Binding-site contacts:
Ligand atom C7 contacts residue ASN341 of chain 8.A at 3.1 Å.
Ligand atom C6 contacts residue PHE337 of chain 8.A at 3.8 Å (hydrophobic).
Ligand atom C6 contacts residue ASP340 of chain 8.A at 4.5 Å.
Ligand atom C1 contacts residue ASN341 of chain 8.A at 1.4 Å.
Ligand atom C6 contacts residue ASN341 of chain 8.A at 4.4 Å.
Ligand atom C6 contacts residue SER338 of chain 8.A at 4.2 Å.
Ligand atom C1 contacts residue GLY336 of chain 8.A at 4.5 Å.
Ligand atom C3 contacts residue ASN341 of chain 8.A at 3.8 Å.
Ligand atom O5 contacts residue SER338 of chain 8.A at 3.5 Å.
Ligand atom C6 contacts residue SER338 of chain 8.A at 3.8 Å.
Ligand atom O7 contacts residue SER343 of chain 8.A at 4.4 Å.
Ligand atom N2 contacts residue ASN341 of chain 8.A at 2.8 Å (h-bond).
Ligand atom C5 contacts residue ASN341 of chain 8.A at 3.7 Å.
Ligand atom C4 contacts residue ASN341 of chain 8.A at 4.3 Å.
Ligand atom C2 contacts residue ASN341 of chain 8.A at 2.5 Å.
Ligand atom O4 contacts residue GLY336 of chain 8.A at 4.2 Å.
Ligand atom O7 contacts residue ASN342 of chain 8.A at 3.5 Å (h-bond).
Ligand atom O7 contacts residue ILE344 of chain 8.A at 4.3 Å.
Ligand atom C5 contacts residue ASN341 of chain 8.A at 4.4 Å.
Ligand atom C8 contacts residue ASN341 of chain 8.A at 3.2 Å.
Ligand atom C5 contacts residue SER338 of chain 8.A at 3.9 Å.
Ligand atom C3 contacts residue GLY336 of chain 8.A at 4.2 Å.
Ligand atom C1 contacts residue SER338 of chain 8.A at 3.9 Å.
Ligand atom O7 contacts residue ASN341 of chain 8.A at 4.0 Å.
Ligand atom N2 contacts residue GLY336 of chain 8.A at 4.4 Å.
Ligand atom O5 contacts residue ASN341 of chain 8.A at 2.4 Å (h-bond).
Ligand atom C5 contacts residue PHE337 of chain 8.A at 4.3 Å (hydrophobic).
Ligand atom C7 contacts residue ASN342 of chain 8.A at 4.5 Å.
Ligand atom O5 contacts residue SER338 of chain 8.A at 4.3 Å.
Ligand atom O7 contacts residue GLY336 of chain 8.A at 4.4 Å.

A small-molecule ligand and the protein it binds are described below.
Small molecule (SMILES): CC(=O)N[C@H]1[C@H](O[C@H]2[C@H](O)[C@@H](NC(C)=O)CO[C@@H]2CO[C@H]2O[C@@H](C)[C@@H](O)[C@@H](O)[C@@H]2O)O[C@H](CO)[C@@H](O)[C@@H]1O

Sequence of chain 8.A:
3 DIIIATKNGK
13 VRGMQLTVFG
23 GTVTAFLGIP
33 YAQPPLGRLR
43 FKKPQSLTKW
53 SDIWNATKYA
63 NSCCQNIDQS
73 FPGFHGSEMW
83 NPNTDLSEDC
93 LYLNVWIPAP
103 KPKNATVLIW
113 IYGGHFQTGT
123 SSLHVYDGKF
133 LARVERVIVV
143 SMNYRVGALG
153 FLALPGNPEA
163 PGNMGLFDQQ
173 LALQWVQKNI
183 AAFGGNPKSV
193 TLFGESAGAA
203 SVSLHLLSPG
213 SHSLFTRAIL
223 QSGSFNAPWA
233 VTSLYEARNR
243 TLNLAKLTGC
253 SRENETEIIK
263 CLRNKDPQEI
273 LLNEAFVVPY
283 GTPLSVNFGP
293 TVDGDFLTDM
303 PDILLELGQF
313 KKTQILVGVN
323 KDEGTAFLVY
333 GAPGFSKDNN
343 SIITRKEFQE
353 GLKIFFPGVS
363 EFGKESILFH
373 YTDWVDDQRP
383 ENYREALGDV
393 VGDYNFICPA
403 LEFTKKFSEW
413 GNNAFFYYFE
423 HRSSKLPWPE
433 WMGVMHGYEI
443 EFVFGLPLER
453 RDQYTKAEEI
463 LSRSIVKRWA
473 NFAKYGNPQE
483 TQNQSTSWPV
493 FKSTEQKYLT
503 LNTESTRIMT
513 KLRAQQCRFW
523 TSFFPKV